This small molecule binds to this protein.
Small molecule (SMILES): COc1ccc2c(C(=S)N(C)CC(=O)O)cccc2c1C(F)(F)F

Sequence of chain 1.A:
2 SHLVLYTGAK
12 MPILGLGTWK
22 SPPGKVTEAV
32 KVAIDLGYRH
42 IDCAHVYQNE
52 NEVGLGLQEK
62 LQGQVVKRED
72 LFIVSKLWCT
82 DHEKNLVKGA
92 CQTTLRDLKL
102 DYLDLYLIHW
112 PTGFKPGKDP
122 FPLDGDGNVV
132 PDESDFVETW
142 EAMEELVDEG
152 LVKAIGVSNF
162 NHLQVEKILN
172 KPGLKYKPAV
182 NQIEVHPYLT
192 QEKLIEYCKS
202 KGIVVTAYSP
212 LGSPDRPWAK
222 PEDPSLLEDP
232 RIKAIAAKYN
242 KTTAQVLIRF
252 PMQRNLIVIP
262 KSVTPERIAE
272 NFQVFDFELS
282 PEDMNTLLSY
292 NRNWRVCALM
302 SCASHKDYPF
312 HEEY

Binding-site contacts:
Ligand atom C15 contacts residue NAP1 of chain 1.B at 3.5 Å.
Ligand atom C11 contacts residue LEU300 of chain 1.A at 3.8 Å (hydrophobic).
Ligand atom C2 contacts residue PHE122 of chain 1.A at 3.8 Å (hydrophobic).
Ligand atom F2 contacts residue VAL130 of chain 1.A at 3.7 Å.
Ligand atom S1 contacts residue VAL47 of chain 1.A at 3.8 Å.
Ligand atom C15 contacts residue TRP20 of chain 1.A at 3.5 Å (hydrophobic).
Ligand atom C6 contacts residue TRP111 of chain 1.A at 3.5 Å (hydrophobic).
Ligand atom C1 contacts residue SER302 of chain 1.A at 3.7 Å.
Ligand atom O3 contacts residue TRP111 of chain 1.A at 2.8 Å (h-bond).
Ligand atom F2 contacts residue CYS303 of chain 1.A at 3.6 Å.
Ligand atom O3 contacts residue NAP1 of chain 1.B at 3.4 Å (h-bond).
Ligand atom F1 contacts residue SER302 of chain 1.A at 2.7 Å.
Ligand atom C5 contacts residue TRP111 of chain 1.A at 3.4 Å (hydrophobic).
Ligand atom C6 contacts residue TRP79 of chain 1.A at 3.6 Å (hydrophobic).
Ligand atom C5 contacts residue TRP79 of chain 1.A at 3.6 Å (hydrophobic).
Ligand atom O2 contacts residue HIS110 of chain 1.A at 2.6 Å (h-bond).
Ligand atom S1 contacts residue TRP20 of chain 1.A at 3.8 Å.
Ligand atom C7 contacts residue PHE122 of chain 1.A at 3.9 Å (hydrophobic).
Ligand atom C4 contacts residue PHE115 of chain 1.A at 3.5 Å (hydrophobic).
Ligand atom C16 contacts residue NAP1 of chain 1.B at 3.3 Å.
Ligand atom C12 contacts residue LEU300 of chain 1.A at 3.7 Å (hydrophobic).
Ligand atom O3 contacts residue HIS110 of chain 1.A at 3.0 Å (h-bond).
Ligand atom C4 contacts residue THR113 of chain 1.A at 3.4 Å.
Ligand atom C4 contacts residue TRP111 of chain 1.A at 3.7 Å (hydrophobic).
Ligand atom C16 contacts residue TYR48 of chain 1.A at 3.8 Å (hydrophobic).
Ligand atom O1 contacts residue PHE115 of chain 1.A at 3.3 Å.
Ligand atom C14 contacts residue TRP219 of chain 1.A at 3.6 Å (hydrophobic).
Ligand atom C2 contacts residue LEU300 of chain 1.A at 3.6 Å (hydrophobic).
Ligand atom C16 contacts residue HIS110 of chain 1.A at 3.2 Å.
Ligand atom F1 contacts residue LEU300 of chain 1.A at 3.2 Å.
Ligand atom C14 contacts residue TRP20 of chain 1.A at 3.7 Å (hydrophobic).
Ligand atom N1 contacts residue TRP20 of chain 1.A at 3.6 Å.
Ligand atom C11 contacts residue PHE122 of chain 1.A at 3.7 Å (hydrophobic).
Ligand atom O2 contacts residue NAP1 of chain 1.B at 3.0 Å.
Ligand atom O2 contacts residue TYR48 of chain 1.A at 2.7 Å (h-bond).
Ligand atom C10 contacts residue TRP219 of chain 1.A at 3.9 Å (hydrophobic).
Ligand atom C3 contacts residue LEU300 of chain 1.A at 3.8 Å (hydrophobic).
Ligand atom F3 contacts residue PHE122 of chain 1.A at 3.2 Å.
Ligand atom F2 contacts residue SER302 of chain 1.A at 3.6 Å.
Ligand atom C12 contacts residue PHE122 of chain 1.A at 3.5 Å (hydrophobic).